This small molecule binds to this protein.
Small molecule (SMILES): NC(=O)Nc1cn(-c2cccc3ccccc23)nc1C(N)=O

Sequence of chain 1.A:
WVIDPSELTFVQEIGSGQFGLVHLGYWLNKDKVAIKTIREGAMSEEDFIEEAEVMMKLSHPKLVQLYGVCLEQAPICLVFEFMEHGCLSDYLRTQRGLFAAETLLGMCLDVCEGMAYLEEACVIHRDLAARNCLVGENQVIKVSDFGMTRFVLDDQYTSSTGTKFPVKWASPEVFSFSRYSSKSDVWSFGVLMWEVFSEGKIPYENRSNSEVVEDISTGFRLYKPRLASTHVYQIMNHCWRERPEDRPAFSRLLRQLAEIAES

Binding-site contacts:
Ligand atom C1 contacts residue GLY19 of chain 1.A at 3.7 Å.
Ligand atom N4 contacts residue GLY90 of chain 1.A at 3.8 Å.
Ligand atom C13 contacts residue LEU138 of chain 1.A at 3.7 Å (hydrophobic).
Ligand atom C9 contacts residue CYS91 of chain 1.A at 3.6 Å (hydrophobic).
Ligand atom C6 contacts residue SER20 of chain 1.A at 3.4 Å.
Ligand atom N5 contacts residue GLY90 of chain 1.A at 3.6 Å (h-bond).
Ligand atom C10 contacts residue CYS91 of chain 1.A at 3.9 Å (hydrophobic).
Ligand atom N2 contacts residue LEU138 of chain 1.A at 3.6 Å.
Ligand atom N5 contacts residue PHE86 of chain 1.A at 3.6 Å.
Ligand atom C1 contacts residue GLY21 of chain 1.A at 3.8 Å.
Ligand atom C14 contacts residue MET87 of chain 1.A at 3.6 Å (hydrophobic).
Ligand atom O1 contacts residue MET87 of chain 1.A at 2.6 Å (h-bond).
Ligand atom C15 contacts residue MET87 of chain 1.A at 3.3 Å (hydrophobic).
Ligand atom N4 contacts residue MET87 of chain 1.A at 3.0 Å (h-bond).
Ligand atom C12 contacts residue LEU138 of chain 1.A at 4.0 Å (hydrophobic).
Ligand atom O1 contacts residue PHE86 of chain 1.A at 3.5 Å.
Ligand atom O1 contacts residue ALA38 of chain 1.A at 3.5 Å.
Ligand atom C2 contacts residue GLY19 of chain 1.A at 3.7 Å.
Ligand atom N4 contacts residue ILE18 of chain 1.A at 3.9 Å.
Ligand atom C6 contacts residue GLY21 of chain 1.A at 3.6 Å.
Ligand atom C8 contacts residue LYS40 of chain 1.A at 3.5 Å.
Ligand atom N3 contacts residue ALA38 of chain 1.A at 3.4 Å.
Ligand atom O1 contacts residue GLU85 of chain 1.A at 3.7 Å.
Ligand atom C14 contacts residue ALA38 of chain 1.A at 3.4 Å (hydrophobic).
Ligand atom C15 contacts residue GLY90 of chain 1.A at 3.5 Å.
Ligand atom C14 contacts residue GLU85 of chain 1.A at 3.9 Å.
Ligand atom C15 contacts residue ILE18 of chain 1.A at 3.9 Å (hydrophobic).
Ligand atom C7 contacts residue CYS91 of chain 1.A at 4.0 Å (hydrophobic).
Ligand atom C1 contacts residue SER20 of chain 1.A at 3.2 Å.
Ligand atom N3 contacts residue GLU85 of chain 1.A at 3.1 Å (salt-bridge).
Ligand atom C2 contacts residue VAL26 of chain 1.A at 3.8 Å (hydrophobic).
Ligand atom C4 contacts residue VAL26 of chain 1.A at 3.9 Å (hydrophobic).
Ligand atom C8 contacts residue CYS91 of chain 1.A at 3.7 Å (hydrophobic).
Ligand atom N1 contacts residue LEU138 of chain 1.A at 3.8 Å.
Ligand atom O2 contacts residue GLY90 of chain 1.A at 3.4 Å.
Ligand atom C9 contacts residue LYS40 of chain 1.A at 3.9 Å.
Ligand atom N5 contacts residue MET87 of chain 1.A at 2.9 Å (h-bond).
Ligand atom N5 contacts residue GLU88 of chain 1.A at 3.3 Å (salt-bridge).
Ligand atom C3 contacts residue VAL26 of chain 1.A at 3.7 Å (hydrophobic).
Ligand atom C11 contacts residue LEU138 of chain 1.A at 4.0 Å (hydrophobic).